A small-molecule ligand and the protein it binds are described below.
Small molecule (SMILES): Cc1ncc(CNC=O)c(N)n1

Sequence of chain 1.A:
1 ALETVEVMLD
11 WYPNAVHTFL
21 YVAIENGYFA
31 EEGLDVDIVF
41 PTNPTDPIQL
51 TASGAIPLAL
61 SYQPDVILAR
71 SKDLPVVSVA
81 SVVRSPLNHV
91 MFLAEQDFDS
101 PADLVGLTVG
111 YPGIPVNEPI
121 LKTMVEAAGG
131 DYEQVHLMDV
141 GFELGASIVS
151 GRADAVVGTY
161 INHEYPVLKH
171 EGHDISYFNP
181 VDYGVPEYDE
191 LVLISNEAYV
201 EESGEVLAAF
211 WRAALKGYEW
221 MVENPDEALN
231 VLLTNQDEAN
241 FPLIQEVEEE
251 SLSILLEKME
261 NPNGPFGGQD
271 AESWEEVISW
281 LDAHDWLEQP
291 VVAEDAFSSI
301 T

Binding-site contacts:
Ligand atom O1 contacts residue GLY158 of chain 1.A at 3.6 Å.
Ligand atom N4 contacts residue TYR62 of chain 1.A at 3.1 Å (h-bond).
Ligand atom O1 contacts residue ILE114 of chain 1.A at 3.7 Å.
Ligand atom C2 contacts residue TYR160 of chain 1.A at 3.6 Å (hydrophobic).
Ligand atom N2 contacts residue GLU164 of chain 1.A at 2.6 Å (salt-bridge).
Ligand atom C5 contacts residue GLU164 of chain 1.A at 3.6 Å.
Ligand atom C6 contacts residue ILE114 of chain 1.A at 3.9 Å (hydrophobic).
Ligand atom N3 contacts residue TRP11 of chain 1.A at 3.8 Å.
Ligand atom C5 contacts residue TRP11 of chain 1.A at 3.8 Å (hydrophobic).
Ligand atom C7 contacts residue TYR62 of chain 1.A at 3.8 Å (hydrophobic).
Ligand atom C4 contacts residue TYR160 of chain 1.A at 3.9 Å (hydrophobic).
Ligand atom N1 contacts residue ASP10 of chain 1.A at 3.6 Å (salt-bridge).
Ligand atom C3 contacts residue LEU144 of chain 1.A at 3.9 Å (hydrophobic).
Ligand atom C6 contacts residue TYR62 of chain 1.A at 3.5 Å (hydrophobic).
Ligand atom N2 contacts residue TRP11 of chain 1.A at 3.8 Å.
Ligand atom C3 contacts residue GLU164 of chain 1.A at 3.5 Å.
Ligand atom C1 contacts residue ASP10 of chain 1.A at 3.6 Å.
Ligand atom N3 contacts residue TYR160 of chain 1.A at 3.7 Å.
Ligand atom C1 contacts residue TRP11 of chain 1.A at 3.5 Å (hydrophobic).
Ligand atom N1 contacts residue TRP11 of chain 1.A at 3.4 Å.
Ligand atom N4 contacts residue ILE114 of chain 1.A at 3.9 Å.
Ligand atom C1 contacts residue TYR160 of chain 1.A at 3.7 Å (hydrophobic).
Ligand atom C3 contacts residue GLY158 of chain 1.A at 3.0 Å.
Ligand atom O1 contacts residue PRO112 of chain 1.A at 3.3 Å.
Ligand atom C1 contacts residue TYR62 of chain 1.A at 3.9 Å (hydrophobic).
Ligand atom N3 contacts residue ASP10 of chain 1.A at 2.6 Å (salt-bridge).
Ligand atom C7 contacts residue ILE114 of chain 1.A at 3.8 Å (hydrophobic).
Ligand atom C6 contacts residue GLY158 of chain 1.A at 3.8 Å.
Ligand atom C2 contacts residue TRP11 of chain 1.A at 3.7 Å (hydrophobic).
Ligand atom C6 contacts residue TRP11 of chain 1.A at 3.5 Å (hydrophobic).
Ligand atom N3 contacts residue TYR62 of chain 1.A at 2.7 Å (h-bond).
Ligand atom C4 contacts residue GLY158 of chain 1.A at 3.7 Å.
Ligand atom N2 contacts residue GLY158 of chain 1.A at 3.8 Å.
Ligand atom C5 contacts residue ASN14 of chain 1.A at 3.7 Å.
Ligand atom C2 contacts residue GLU164 of chain 1.A at 3.5 Å.
Ligand atom N1 contacts residue TYR160 of chain 1.A at 3.5 Å.
Ligand atom C4 contacts residue TRP11 of chain 1.A at 3.5 Å (hydrophobic).
Ligand atom O1 contacts residue ASN117 of chain 1.A at 3.1 Å (h-bond).
Ligand atom C3 contacts residue TRP11 of chain 1.A at 3.9 Å (hydrophobic).
Ligand atom N4 contacts residue TYR160 of chain 1.A at 3.3 Å (h-bond).